Sequence of chain 1.A:
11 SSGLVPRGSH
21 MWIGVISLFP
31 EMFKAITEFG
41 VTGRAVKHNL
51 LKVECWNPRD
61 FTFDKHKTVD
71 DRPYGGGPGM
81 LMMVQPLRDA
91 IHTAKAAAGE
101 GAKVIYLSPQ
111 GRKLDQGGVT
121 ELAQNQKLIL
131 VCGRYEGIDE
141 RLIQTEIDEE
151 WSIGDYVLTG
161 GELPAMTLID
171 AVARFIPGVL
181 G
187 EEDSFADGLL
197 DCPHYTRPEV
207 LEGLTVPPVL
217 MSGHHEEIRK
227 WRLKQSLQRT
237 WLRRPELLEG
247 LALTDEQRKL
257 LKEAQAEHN

Binding-site contacts:
Ligand atom C12 contacts residue GLY133 of chain 1.A at 3.8 Å.
Ligand atom C3 contacts residue TYR156 of chain 1.A at 3.3 Å (hydrophobic).
Ligand atom C8 contacts residue VAL157 of chain 1.A at 3.8 Å (hydrophobic).
Ligand atom N2 contacts residue PRO109 of chain 1.A at 3.9 Å.
Ligand atom C5 contacts residue LEU158 of chain 1.A at 3.1 Å (hydrophobic).
Ligand atom O2 contacts residue PRO109 of chain 1.A at 3.5 Å.
Ligand atom C12 contacts residue GLY161 of chain 1.A at 3.4 Å.
Ligand atom N4 contacts residue LEU158 of chain 1.A at 3.9 Å.
Ligand atom N5 contacts residue ASP197 of chain 2.A at 3.3 Å (salt-bridge).
Ligand atom C14 contacts residue PRO109 of chain 1.A at 3.9 Å (hydrophobic).
Ligand atom N1 contacts residue TYR156 of chain 1.A at 3.0 Å (h-bond).
Ligand atom O1 contacts residue PRO164 of chain 1.A at 3.9 Å.
Ligand atom C15 contacts residue PRO164 of chain 1.A at 3.6 Å (hydrophobic).
Ligand atom O1 contacts residue SER152 of chain 1.A at 3.5 Å.
Ligand atom C2 contacts residue PRO164 of chain 1.A at 3.9 Å (hydrophobic).
Ligand atom C15 contacts residue PRO109 of chain 1.A at 3.8 Å (hydrophobic).
Ligand atom C9 contacts residue ASP197 of chain 2.A at 3.2 Å.
Ligand atom C12 contacts residue GLY160 of chain 1.A at 3.4 Å.
Ligand atom C14 contacts residue LEU107 of chain 1.A at 3.9 Å (hydrophobic).
Ligand atom N5 contacts residue ASP189 of chain 2.A at 3.3 Å (salt-bridge).
Ligand atom C11 contacts residue GLU136 of chain 1.A at 3.5 Å.
Ligand atom C3 contacts residue PRO109 of chain 1.A at 3.6 Å (hydrophobic).
Ligand atom N2 contacts residue LEU158 of chain 1.A at 3.1 Å (h-bond).
Ligand atom C1 contacts residue ILE153 of chain 1.A at 3.9 Å (hydrophobic).
Ligand atom N4 contacts residue VAL157 of chain 1.A at 3.8 Å.
Ligand atom C10 contacts residue GLU136 of chain 1.A at 2.9 Å.
Ligand atom C9 contacts residue ASP189 of chain 2.A at 3.5 Å.
Ligand atom N1 contacts residue GLY154 of chain 1.A at 2.9 Å (h-bond).
Ligand atom C1 contacts residue SER152 of chain 1.A at 3.9 Å.
Ligand atom C13 contacts residue GLY161 of chain 1.A at 3.4 Å.
Ligand atom O1 contacts residue ILE153 of chain 1.A at 3.0 Å (h-bond).
Ligand atom C14 contacts residue SER108 of chain 1.A at 3.8 Å.
Ligand atom N3 contacts residue GLY160 of chain 1.A at 3.7 Å.
Ligand atom C10 contacts residue ASP197 of chain 2.A at 3.8 Å.
Ligand atom C2 contacts residue PRO109 of chain 1.A at 3.8 Å (hydrophobic).
Ligand atom C3 contacts residue LEU158 of chain 1.A at 3.5 Å (hydrophobic).
Ligand atom N1 contacts residue SER152 of chain 1.A at 3.4 Å (h-bond).
Ligand atom C13 contacts residue GLY160 of chain 1.A at 3.8 Å.
Ligand atom C13 contacts residue LEU107 of chain 1.A at 3.2 Å (hydrophobic).
Ligand atom C15 contacts residue SER108 of chain 1.A at 3.5 Å.

The protein below binds the small molecule below.
Small molecule (SMILES): NC(=O)c1cnc2c(ccn2CC(=O)NC2CCNCC2)c1

Sequence of chain 2.A:
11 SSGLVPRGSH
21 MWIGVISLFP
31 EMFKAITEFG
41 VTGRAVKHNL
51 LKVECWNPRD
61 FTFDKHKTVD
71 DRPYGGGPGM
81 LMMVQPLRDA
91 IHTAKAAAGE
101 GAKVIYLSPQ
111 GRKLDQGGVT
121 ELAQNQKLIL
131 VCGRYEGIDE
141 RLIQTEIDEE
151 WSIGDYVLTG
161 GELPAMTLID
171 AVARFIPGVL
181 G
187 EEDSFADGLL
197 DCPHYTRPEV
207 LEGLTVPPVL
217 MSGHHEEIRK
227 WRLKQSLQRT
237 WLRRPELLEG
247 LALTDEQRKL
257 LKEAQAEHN